A protein and the small-molecule ligand that binds it are described below.
Small molecule (SMILES): CC(=O)N[C@H]1[C@H](O[C@H]2[C@H](O)[C@@H](NC(C)=O)CO[C@@H]2CO)O[C@H](CO)[C@@H](O)[C@@H]1O

Sequence of chain 1.B:
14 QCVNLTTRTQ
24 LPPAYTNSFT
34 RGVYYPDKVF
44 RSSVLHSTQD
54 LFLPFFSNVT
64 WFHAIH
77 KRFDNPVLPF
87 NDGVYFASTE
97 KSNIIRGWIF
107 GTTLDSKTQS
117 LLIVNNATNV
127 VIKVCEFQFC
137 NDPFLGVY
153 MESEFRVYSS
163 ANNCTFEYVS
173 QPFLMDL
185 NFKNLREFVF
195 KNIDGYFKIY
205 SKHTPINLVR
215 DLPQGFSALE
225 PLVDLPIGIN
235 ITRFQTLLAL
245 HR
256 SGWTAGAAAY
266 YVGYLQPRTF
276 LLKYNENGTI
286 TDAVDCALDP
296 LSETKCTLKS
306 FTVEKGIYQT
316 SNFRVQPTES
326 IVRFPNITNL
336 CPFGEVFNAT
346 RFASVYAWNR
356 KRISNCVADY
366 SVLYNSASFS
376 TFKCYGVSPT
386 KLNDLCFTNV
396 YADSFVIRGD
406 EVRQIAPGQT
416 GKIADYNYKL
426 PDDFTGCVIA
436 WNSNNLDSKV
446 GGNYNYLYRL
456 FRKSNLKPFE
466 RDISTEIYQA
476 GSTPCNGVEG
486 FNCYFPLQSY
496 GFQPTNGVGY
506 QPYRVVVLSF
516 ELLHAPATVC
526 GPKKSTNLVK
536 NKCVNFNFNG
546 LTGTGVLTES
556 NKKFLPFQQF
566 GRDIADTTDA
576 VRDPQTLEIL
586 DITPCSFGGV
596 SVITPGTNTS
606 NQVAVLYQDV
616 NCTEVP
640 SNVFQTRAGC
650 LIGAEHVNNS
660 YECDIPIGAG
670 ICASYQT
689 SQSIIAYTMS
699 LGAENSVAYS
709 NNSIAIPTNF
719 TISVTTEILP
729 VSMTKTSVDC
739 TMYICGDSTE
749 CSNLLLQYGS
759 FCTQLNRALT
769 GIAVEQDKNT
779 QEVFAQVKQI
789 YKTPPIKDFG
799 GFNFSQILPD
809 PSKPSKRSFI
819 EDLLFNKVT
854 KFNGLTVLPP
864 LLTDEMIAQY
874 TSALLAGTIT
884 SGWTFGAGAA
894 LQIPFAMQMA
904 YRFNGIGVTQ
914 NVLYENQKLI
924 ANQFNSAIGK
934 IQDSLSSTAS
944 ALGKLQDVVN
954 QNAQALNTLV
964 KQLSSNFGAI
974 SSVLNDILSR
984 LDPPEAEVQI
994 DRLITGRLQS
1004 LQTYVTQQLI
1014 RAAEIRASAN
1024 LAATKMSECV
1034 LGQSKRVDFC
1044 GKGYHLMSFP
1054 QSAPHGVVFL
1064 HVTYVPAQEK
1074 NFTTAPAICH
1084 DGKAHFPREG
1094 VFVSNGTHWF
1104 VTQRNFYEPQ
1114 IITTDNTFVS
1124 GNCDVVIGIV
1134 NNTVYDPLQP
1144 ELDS

Binding-site contacts:
Ligand atom C6 contacts residue GLN926 of chain 1.B at 4.2 Å.
Ligand atom O7 contacts residue LEU922 of chain 1.B at 3.4 Å.
Ligand atom C7 contacts residue GLN1071 of chain 1.B at 3.9 Å.
Ligand atom O7 contacts residue ASN717 of chain 1.B at 3.2 Å (h-bond).
Ligand atom C1 contacts residue LEU922 of chain 1.B at 4.3 Å (hydrophobic).
Ligand atom C7 contacts residue ASN717 of chain 1.B at 3.2 Å.
Ligand atom C2 contacts residue ASN717 of chain 1.B at 2.5 Å.
Ligand atom C7 contacts residue LEU922 of chain 1.B at 3.6 Å (hydrophobic).
Ligand atom C5 contacts residue ASN717 of chain 1.B at 3.6 Å.
Ligand atom O5 contacts residue GLN1071 of chain 1.B at 4.1 Å.
Ligand atom N2 contacts residue ASN717 of chain 1.B at 2.9 Å (h-bond).
Ligand atom C8 contacts residue ASN717 of chain 1.B at 4.4 Å.
Ligand atom C6 contacts residue LEU922 of chain 1.B at 4.3 Å (hydrophobic).
Ligand atom C1 contacts residue GLN1071 of chain 1.B at 4.3 Å.
Ligand atom O4 contacts residue LEU922 of chain 1.B at 4.1 Å.
Ligand atom C3 contacts residue ASN717 of chain 1.B at 3.8 Å.
Ligand atom C8 contacts residue LEU922 of chain 1.B at 3.7 Å (hydrophobic).
Ligand atom O5 contacts residue ASN717 of chain 1.B at 2.3 Å (h-bond).
Ligand atom C8 contacts residue THR716 of chain 1.B at 4.2 Å.
Ligand atom C5 contacts residue LEU922 of chain 1.B at 3.9 Å (hydrophobic).
Ligand atom C4 contacts residue ASN717 of chain 1.B at 4.2 Å.
Ligand atom O7 contacts residue GLN1071 of chain 1.B at 2.8 Å (h-bond).
Ligand atom C2 contacts residue GLN1071 of chain 1.B at 4.4 Å.
Ligand atom C1 contacts residue ASN717 of chain 1.B at 1.4 Å.
Ligand atom O6 contacts residue GLN926 of chain 1.B at 3.5 Å (h-bond).